Binding-site contacts:
Ligand atom C3 contacts residue ASN244 of chain 1.C at 3.6 Å.
Ligand atom O4 contacts residue ASN247 of chain 1.C at 4.4 Å.
Ligand atom C2 contacts residue ASN244 of chain 1.C at 3.7 Å.
Ligand atom C3 contacts residue THR246 of chain 1.C at 3.9 Å.
Ligand atom C1 contacts residue ASN244 of chain 1.C at 3.6 Å.
Ligand atom C7 contacts residue ASN244 of chain 1.C at 3.5 Å.
Ligand atom O3 contacts residue THR246 of chain 1.C at 4.0 Å.
Ligand atom N2 contacts residue ASN244 of chain 1.C at 2.7 Å (h-bond).
Ligand atom C5 contacts residue ASN247 of chain 1.C at 3.9 Å.
Ligand atom C5 contacts residue ASN244 of chain 1.C at 3.3 Å.
Ligand atom C6 contacts residue ASN247 of chain 1.C at 3.9 Å.
Ligand atom O4 contacts residue THR246 of chain 1.C at 3.9 Å.
Ligand atom C6 contacts residue ASN244 of chain 1.C at 4.2 Å.
Ligand atom C4 contacts residue ASN244 of chain 1.C at 4.1 Å.
Ligand atom O7 contacts residue GLU243 of chain 1.C at 4.4 Å.
Ligand atom O5 contacts residue ASN244 of chain 1.C at 2.9 Å (h-bond).
Ligand atom O7 contacts residue ASN244 of chain 1.C at 3.4 Å (h-bond).

Sequence of chain 1.C:
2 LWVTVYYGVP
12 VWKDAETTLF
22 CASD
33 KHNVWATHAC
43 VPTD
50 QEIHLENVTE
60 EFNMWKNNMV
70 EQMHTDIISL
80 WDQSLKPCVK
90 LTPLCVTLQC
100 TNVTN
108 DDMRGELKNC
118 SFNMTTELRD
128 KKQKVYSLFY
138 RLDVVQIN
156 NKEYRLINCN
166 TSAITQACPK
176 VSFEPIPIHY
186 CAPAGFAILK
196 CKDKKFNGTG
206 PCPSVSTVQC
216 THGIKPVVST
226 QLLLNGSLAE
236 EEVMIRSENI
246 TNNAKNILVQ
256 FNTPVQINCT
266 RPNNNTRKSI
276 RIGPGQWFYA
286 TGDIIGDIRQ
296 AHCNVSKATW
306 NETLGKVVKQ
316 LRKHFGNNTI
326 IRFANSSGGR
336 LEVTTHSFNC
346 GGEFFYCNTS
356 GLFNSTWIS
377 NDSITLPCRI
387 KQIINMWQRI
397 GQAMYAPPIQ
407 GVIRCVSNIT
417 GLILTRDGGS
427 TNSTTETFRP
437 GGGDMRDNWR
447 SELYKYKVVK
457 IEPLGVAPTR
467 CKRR

A small-molecule ligand and the protein it binds are described below.
Small molecule (SMILES): CC(=O)N[C@@H]1[C@@H](O)[C@H](O)[C@@H](CO)O[C@H]1O